This small molecule binds to this protein.
Small molecule (SMILES): C[C@H](CCOc1ccc(I)cc1)CCN1CCN(c2ccncc2)C1=O

Sequence of chain 38.A:
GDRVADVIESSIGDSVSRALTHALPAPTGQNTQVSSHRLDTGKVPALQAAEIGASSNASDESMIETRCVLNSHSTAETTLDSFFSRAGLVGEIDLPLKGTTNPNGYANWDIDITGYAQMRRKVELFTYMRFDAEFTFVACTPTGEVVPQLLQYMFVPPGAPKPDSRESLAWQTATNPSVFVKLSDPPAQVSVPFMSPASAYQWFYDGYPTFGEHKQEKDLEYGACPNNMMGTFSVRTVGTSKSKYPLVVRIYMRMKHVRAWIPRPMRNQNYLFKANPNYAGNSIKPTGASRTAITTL

Binding-site contacts:
Ligand atom CAI contacts residue ILE24 of chain 38.C at 3.7 Å (hydrophobic).
Ligand atom CAM contacts residue MET195 of chain 38.A at 4.0 Å (hydrophobic).
Ligand atom CAP contacts residue TYR201 of chain 38.A at 3.5 Å (hydrophobic).
Ligand atom CAJ contacts residue PHE135 of chain 38.A at 3.8 Å (hydrophobic).
Ligand atom CAV contacts residue ILE111 of chain 38.A at 3.9 Å (hydrophobic).
Ligand atom OAB contacts residue ILE113 of chain 38.A at 3.3 Å (h-bond).
Ligand atom OAB contacts residue TRP203 of chain 38.A at 3.7 Å.
Ligand atom CAD contacts residue GLN202 of chain 38.A at 3.6 Å.
Ligand atom CAI contacts residue PHE155 of chain 38.A at 3.5 Å (hydrophobic).
Ligand atom CAG contacts residue THR114 of chain 38.A at 3.9 Å.
Ligand atom CAM contacts residue ILE111 of chain 38.A at 3.6 Å (hydrophobic).
Ligand atom NAZ contacts residue ASN228 of chain 38.A at 3.9 Å.
Ligand atom CAQ contacts residue TYR201 of chain 38.A at 3.7 Å (hydrophobic).
Ligand atom CAE contacts residue ASP112 of chain 38.A at 3.6 Å.
Ligand atom CAX contacts residue ILE111 of chain 38.A at 3.9 Å (hydrophobic).
Ligand atom CAH contacts residue VAL192 of chain 38.A at 3.9 Å (hydrophobic).
Ligand atom CAL contacts residue PHE135 of chain 38.A at 3.7 Å (hydrophobic).
Ligand atom CAG contacts residue ASP112 of chain 38.A at 3.5 Å.
Ligand atom NAZ contacts residue TRP203 of chain 38.A at 3.2 Å.
Ligand atom OAB contacts residue ASP112 of chain 38.A at 3.6 Å.
Ligand atom CAF contacts residue TRP203 of chain 38.A at 3.6 Å (hydrophobic).
Ligand atom CAF contacts residue ASN228 of chain 38.A at 3.2 Å.
Ligand atom CAK contacts residue MET195 of chain 38.A at 3.8 Å (hydrophobic).
Ligand atom CAQ contacts residue ASN228 of chain 38.A at 3.6 Å.
Ligand atom CAL contacts residue ILE111 of chain 38.A at 3.5 Å (hydrophobic).
Ligand atom CAA contacts residue PHE135 of chain 38.A at 3.8 Å (hydrophobic).
Ligand atom CAD contacts residue ASN228 of chain 38.A at 3.5 Å.
Ligand atom CAG contacts residue TRP203 of chain 38.A at 3.9 Å (hydrophobic).
Ligand atom CAV contacts residue VAL192 of chain 38.A at 3.9 Å (hydrophobic).
Ligand atom CAV contacts residue MET195 of chain 38.A at 3.9 Å (hydrophobic).
Ligand atom NAY contacts residue TRP203 of chain 38.A at 3.7 Å.
Ligand atom CAT contacts residue TRP203 of chain 38.A at 3.4 Å (hydrophobic).
Ligand atom CAK contacts residue PHE155 of chain 38.A at 3.5 Å (hydrophobic).
Ligand atom CAQ contacts residue TRP203 of chain 38.A at 3.4 Å (hydrophobic).
Ligand atom CAW contacts residue TRP203 of chain 38.A at 3.4 Å (hydrophobic).
Ligand atom CAW contacts residue ASN228 of chain 38.A at 3.7 Å.
Ligand atom OAS contacts residue MET195 of chain 38.A at 3.1 Å.
Ligand atom CAE contacts residue THR114 of chain 38.A at 3.5 Å.
Ligand atom CAF contacts residue GLN202 of chain 38.A at 3.6 Å.
Ligand atom OAS contacts residue VAL192 of chain 38.A at 3.9 Å.

Sequence of chain 38.C:
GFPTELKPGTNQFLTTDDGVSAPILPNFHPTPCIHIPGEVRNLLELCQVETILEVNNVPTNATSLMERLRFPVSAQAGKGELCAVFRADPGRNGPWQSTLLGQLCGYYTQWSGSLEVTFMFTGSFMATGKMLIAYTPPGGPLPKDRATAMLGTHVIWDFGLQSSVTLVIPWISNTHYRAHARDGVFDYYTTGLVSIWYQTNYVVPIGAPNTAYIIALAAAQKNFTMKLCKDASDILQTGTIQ